Binding-site contacts:
Ligand atom C8 contacts residue HIS411 of chain 1.JA at 3.4 Å.
Ligand atom N7 contacts residue HIS411 of chain 1.JA at 3.7 Å.
Ligand atom C6 contacts residue VAL201 of chain 1.JA at 4.5 Å (hydrophobic).
Ligand atom C2 contacts residue GLY420 of chain 1.JA at 3.8 Å.
Ligand atom N9 contacts residue PRO412 of chain 1.JA at 4.4 Å.
Ligand atom C6 contacts residue SER413 of chain 1.JA at 4.4 Å.
Ligand atom O1P contacts residue PRO202 of chain 1.JA at 4.1 Å.
Ligand atom C2' contacts residue HIS411 of chain 1.JA at 4.3 Å.
Ligand atom C6 contacts residue PRO412 of chain 1.JA at 3.6 Å (hydrophobic).
Ligand atom N3 contacts residue PRO202 of chain 1.JA at 4.2 Å.
Ligand atom C2 contacts residue PRO202 of chain 1.JA at 4.0 Å (hydrophobic).
Ligand atom N1 contacts residue VAL201 of chain 1.JA at 4.0 Å.
Ligand atom O3' contacts residue HIS409 of chain 1.KA at 4.4 Å.
Ligand atom N1 contacts residue PRO202 of chain 1.JA at 4.0 Å.
Ligand atom N6 contacts residue PRO412 of chain 1.JA at 3.6 Å.
Ligand atom C4 contacts residue PRO412 of chain 1.JA at 4.1 Å (hydrophobic).
Ligand atom N6 contacts residue VAL201 of chain 1.JA at 4.5 Å.
Ligand atom P contacts residue PRO202 of chain 1.JA at 4.4 Å.
Ligand atom O4' contacts residue PRO202 of chain 1.JA at 4.4 Å.
Ligand atom C5 contacts residue PRO202 of chain 1.JA at 3.9 Å (hydrophobic).
Ligand atom C6 contacts residue GLY420 of chain 1.JA at 4.3 Å.
Ligand atom C5 contacts residue PRO412 of chain 1.JA at 4.1 Å (hydrophobic).
Ligand atom N9 contacts residue HIS411 of chain 1.JA at 4.5 Å.
Ligand atom C6 contacts residue PRO202 of chain 1.JA at 4.0 Å (hydrophobic).
Ligand atom N1 contacts residue GLY420 of chain 1.JA at 3.2 Å (h-bond).
Ligand atom C8 contacts residue PRO202 of chain 1.JA at 4.4 Å (hydrophobic).
Ligand atom O3P contacts residue PRO202 of chain 1.JA at 4.1 Å.
Ligand atom N7 contacts residue SER413 of chain 1.JA at 4.3 Å.
Ligand atom O5' contacts residue PRO202 of chain 1.JA at 4.1 Å.
Ligand atom N9 contacts residue PRO202 of chain 1.JA at 4.3 Å.
Ligand atom C4 contacts residue PRO202 of chain 1.JA at 4.0 Å (hydrophobic).
Ligand atom N6 contacts residue SER413 of chain 1.JA at 3.6 Å.
Ligand atom N1 contacts residue PRO412 of chain 1.JA at 3.7 Å.
Ligand atom N7 contacts residue PRO202 of chain 1.JA at 4.2 Å.
Ligand atom C2 contacts residue PRO412 of chain 1.JA at 4.2 Å (hydrophobic).
Ligand atom C5' contacts residue PRO202 of chain 1.JA at 4.2 Å (hydrophobic).
Ligand atom N3 contacts residue PRO412 of chain 1.JA at 4.0 Å.
Ligand atom N6 contacts residue GLY420 of chain 1.JA at 3.6 Å.

The protein below binds the small molecule below.
Small molecule (SMILES): Nc1ncnc2c1ncn2[C@H]1C[C@H](O)[C@@H](COP(=O)(O)O)O1

Sequence of chain 1.KA:
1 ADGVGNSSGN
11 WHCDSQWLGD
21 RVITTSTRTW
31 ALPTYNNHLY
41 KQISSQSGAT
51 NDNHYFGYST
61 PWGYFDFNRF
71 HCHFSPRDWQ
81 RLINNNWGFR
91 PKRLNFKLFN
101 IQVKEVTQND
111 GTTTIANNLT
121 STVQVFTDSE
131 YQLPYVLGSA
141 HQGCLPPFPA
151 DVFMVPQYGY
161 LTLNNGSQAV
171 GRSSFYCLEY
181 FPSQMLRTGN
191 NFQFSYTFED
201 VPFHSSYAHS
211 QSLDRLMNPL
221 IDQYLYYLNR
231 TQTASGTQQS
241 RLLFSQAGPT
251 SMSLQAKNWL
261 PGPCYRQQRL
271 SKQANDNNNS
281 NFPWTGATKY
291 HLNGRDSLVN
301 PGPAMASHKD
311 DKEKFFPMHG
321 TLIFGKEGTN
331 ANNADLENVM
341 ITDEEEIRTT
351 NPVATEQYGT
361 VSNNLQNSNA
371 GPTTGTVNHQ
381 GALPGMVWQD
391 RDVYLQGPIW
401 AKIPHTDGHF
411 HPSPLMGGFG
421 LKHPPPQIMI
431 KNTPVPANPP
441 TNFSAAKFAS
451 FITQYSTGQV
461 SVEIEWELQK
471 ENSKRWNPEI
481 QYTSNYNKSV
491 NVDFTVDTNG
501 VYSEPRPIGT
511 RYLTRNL

Sequence of chain 1.JA:
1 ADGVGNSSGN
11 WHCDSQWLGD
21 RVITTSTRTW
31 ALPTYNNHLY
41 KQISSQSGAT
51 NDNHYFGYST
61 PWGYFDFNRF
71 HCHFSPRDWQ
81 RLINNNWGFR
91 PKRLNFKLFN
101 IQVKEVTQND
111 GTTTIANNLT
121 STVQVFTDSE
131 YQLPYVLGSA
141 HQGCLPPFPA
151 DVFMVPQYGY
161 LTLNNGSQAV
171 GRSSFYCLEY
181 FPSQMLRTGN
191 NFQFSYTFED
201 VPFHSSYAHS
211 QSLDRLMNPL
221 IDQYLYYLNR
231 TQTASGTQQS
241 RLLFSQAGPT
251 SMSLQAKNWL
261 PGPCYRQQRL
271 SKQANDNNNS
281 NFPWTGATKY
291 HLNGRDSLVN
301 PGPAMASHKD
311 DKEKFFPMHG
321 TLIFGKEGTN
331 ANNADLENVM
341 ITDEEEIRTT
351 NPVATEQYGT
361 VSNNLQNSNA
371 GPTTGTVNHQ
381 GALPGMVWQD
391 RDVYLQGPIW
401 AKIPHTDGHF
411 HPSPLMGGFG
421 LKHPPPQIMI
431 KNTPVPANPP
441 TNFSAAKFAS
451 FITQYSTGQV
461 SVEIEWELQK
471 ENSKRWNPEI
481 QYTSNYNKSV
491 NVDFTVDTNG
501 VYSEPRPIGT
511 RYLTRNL